Binding-site contacts:
Ligand atom CA contacts residue LEU250 of chain 1.D at 3.7 Å (hydrophobic).
Ligand atom C contacts residue ALA231 of chain 1.D at 3.6 Å (hydrophobic).
Ligand atom O contacts residue ARG228 of chain 1.D at 3.6 Å.
Ligand atom CB contacts residue LEU250 of chain 1.D at 4.4 Å (hydrophobic).
Ligand atom CB contacts residue THR247 of chain 1.D at 3.6 Å.
Ligand atom CA contacts residue ASN227 of chain 1.D at 4.3 Å.
Ligand atom CB contacts residue ASN227 of chain 1.D at 3.6 Å.
Ligand atom CB contacts residue ILE249 of chain 1.D at 3.8 Å (hydrophobic).
Ligand atom O contacts residue ALA251 of chain 1.D at 4.2 Å.
Ligand atom CA contacts residue ILE249 of chain 1.D at 4.4 Å (hydrophobic).
Ligand atom O contacts residue ILE249 of chain 1.D at 2.7 Å (h-bond).
Ligand atom CB contacts residue HIS126 of chain 1.D at 4.1 Å.
Ligand atom CB contacts residue ARG228 of chain 1.D at 4.5 Å.
Ligand atom O contacts residue ALA248 of chain 1.D at 3.1 Å.
Ligand atom CB contacts residue LEU211 of chain 1.D at 3.7 Å (hydrophobic).
Ligand atom C contacts residue ARG228 of chain 1.D at 4.2 Å.
Ligand atom N contacts residue THR247 of chain 1.D at 3.8 Å.
Ligand atom CA contacts residue ALA248 of chain 1.D at 4.1 Å (hydrophobic).
Ligand atom O contacts residue ILE249 of chain 1.D at 4.2 Å.
Ligand atom CB contacts residue ALA231 of chain 1.D at 3.8 Å (hydrophobic).
Ligand atom CA contacts residue THR247 of chain 1.D at 4.3 Å.
Ligand atom O contacts residue LEU250 of chain 1.D at 3.2 Å.
Ligand atom C contacts residue ILE249 of chain 1.D at 3.4 Å (hydrophobic).
Ligand atom N contacts residue HIS126 of chain 1.D at 4.0 Å.
Ligand atom N contacts residue ILE249 of chain 1.D at 3.1 Å (h-bond).
Ligand atom C contacts residue ALA248 of chain 1.D at 4.2 Å (hydrophobic).
Ligand atom C contacts residue HIS126 of chain 1.D at 4.2 Å.
Ligand atom O contacts residue ALA231 of chain 1.D at 4.5 Å.
Ligand atom CB contacts residue ALA251 of chain 1.D at 4.0 Å (hydrophobic).
Ligand atom C contacts residue LEU250 of chain 1.D at 3.5 Å (hydrophobic).
Ligand atom CA contacts residue ILE249 of chain 1.D at 3.6 Å (hydrophobic).
Ligand atom C contacts residue ALA248 of chain 1.D at 4.5 Å (hydrophobic).
Ligand atom C contacts residue ILE249 of chain 1.D at 4.2 Å (hydrophobic).
Ligand atom N contacts residue LEU250 of chain 1.D at 3.8 Å.
Ligand atom O contacts residue GLY229 of chain 1.D at 3.5 Å (h-bond).
Ligand atom CA contacts residue ALA231 of chain 1.D at 4.2 Å (hydrophobic).
Ligand atom CA contacts residue ARG228 of chain 1.D at 4.2 Å.
Ligand atom C contacts residue GLY229 of chain 1.D at 3.9 Å.
Ligand atom CA contacts residue LEU250 of chain 1.D at 4.5 Å (hydrophobic).

Sequence of chain 1.D:
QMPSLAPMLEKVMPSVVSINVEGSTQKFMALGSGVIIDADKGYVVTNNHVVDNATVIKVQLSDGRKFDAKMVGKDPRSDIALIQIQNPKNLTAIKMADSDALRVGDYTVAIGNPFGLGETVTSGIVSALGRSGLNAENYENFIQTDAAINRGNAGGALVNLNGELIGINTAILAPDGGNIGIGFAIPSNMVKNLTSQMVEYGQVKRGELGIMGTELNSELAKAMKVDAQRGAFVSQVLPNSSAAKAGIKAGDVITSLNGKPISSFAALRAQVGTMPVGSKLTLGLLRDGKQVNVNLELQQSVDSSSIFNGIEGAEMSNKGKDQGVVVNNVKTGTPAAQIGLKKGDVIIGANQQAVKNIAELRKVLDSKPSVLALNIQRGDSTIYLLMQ

A small-molecule ligand and the protein it binds are described below.
Small molecule (SMILES): C[C@H](N)C(=O)N[C@@H](C)C(=O)N[C@@H](C)C(=O)N[C@@H](C)C(=O)N[C@@H](C)C=O